Binding-site contacts:
Ligand atom O2 contacts residue ADP1 of chain 1.ZB at 2.8 Å (h-bond).
Ligand atom C5 contacts residue PHE187 of chain 1.T at 4.2 Å (hydrophobic).
Ligand atom C2 contacts residue ADP1 of chain 1.ZB at 2.4 Å.
Ligand atom C3 contacts residue SER126 of chain 1.T at 3.2 Å.
Ligand atom C6 contacts residue ADP1 of chain 1.ZB at 4.4 Å.
Ligand atom C5 contacts residue THR128 of chain 1.T at 3.9 Å.
Ligand atom C2 contacts residue MET228 of chain 1.T at 3.7 Å (hydrophobic).
Ligand atom O2 contacts residue MET228 of chain 1.T at 3.6 Å (h-bond).
Ligand atom O3 contacts residue LYS225 of chain 1.T at 2.8 Å (salt-bridge).
Ligand atom O4 contacts residue SER126 of chain 1.T at 3.1 Å (h-bond).
Ligand atom C2 contacts residue LYS225 of chain 1.T at 4.1 Å.
Ligand atom C2 contacts residue NAP1 of chain 1.YB at 4.3 Å.
Ligand atom O6 contacts residue NAP1 of chain 1.YB at 3.6 Å.
Ligand atom O2 contacts residue LYS225 of chain 1.T at 3.5 Å (salt-bridge).
Ligand atom C3 contacts residue MET228 of chain 1.T at 4.2 Å (hydrophobic).
Ligand atom C1 contacts residue THR128 of chain 1.T at 4.2 Å.
Ligand atom O2 contacts residue NAP1 of chain 1.YB at 3.1 Å (h-bond).
Ligand atom C4 contacts residue LYS225 of chain 1.T at 4.4 Å.
Ligand atom O4 contacts residue NAP1 of chain 1.YB at 3.4 Å (h-bond).
Ligand atom O5 contacts residue THR128 of chain 1.T at 4.4 Å.
Ligand atom C6 contacts residue PHE187 of chain 1.T at 3.6 Å (hydrophobic).
Ligand atom O6 contacts residue ALA165 of chain 1.T at 3.9 Å.
Ligand atom O3 contacts residue MET228 of chain 1.T at 3.8 Å.
Ligand atom C4 contacts residue NAP1 of chain 1.YB at 3.6 Å.
Ligand atom C4 contacts residue SER126 of chain 1.T at 3.7 Å.
Ligand atom C5 contacts residue ADP1 of chain 1.ZB at 3.6 Å.
Ligand atom C3 contacts residue LYS225 of chain 1.T at 3.9 Å.
Ligand atom C3 contacts residue ADP1 of chain 1.ZB at 3.8 Å.
Ligand atom O4 contacts residue PHE187 of chain 1.T at 3.5 Å.
Ligand atom O5 contacts residue NAP1 of chain 1.YB at 4.0 Å.
Ligand atom O3 contacts residue SER126 of chain 1.T at 3.0 Å (h-bond).
Ligand atom C4 contacts residue ADP1 of chain 1.ZB at 4.2 Å.
Ligand atom C6 contacts residue SER163 of chain 1.T at 3.1 Å.
Ligand atom O6 contacts residue ADP1 of chain 1.ZB at 3.5 Å (h-bond).
Ligand atom C6 contacts residue NAP1 of chain 1.YB at 3.1 Å.
Ligand atom C5 contacts residue NAP1 of chain 1.YB at 3.8 Å.
Ligand atom O6 contacts residue SER163 of chain 1.T at 2.9 Å (h-bond).
Ligand atom O6 contacts residue PHE187 of chain 1.T at 4.4 Å.
Ligand atom O5 contacts residue ADP1 of chain 1.ZB at 2.3 Å (h-bond).
Ligand atom C1 contacts residue ADP1 of chain 1.ZB at 1.4 Å.

This protein binds this small molecule.
Small molecule (SMILES): OC[C@H]1O[C@@H](O)[C@@H](O)[C@@H](O)[C@@H]1O

Sequence of chain 1.T:
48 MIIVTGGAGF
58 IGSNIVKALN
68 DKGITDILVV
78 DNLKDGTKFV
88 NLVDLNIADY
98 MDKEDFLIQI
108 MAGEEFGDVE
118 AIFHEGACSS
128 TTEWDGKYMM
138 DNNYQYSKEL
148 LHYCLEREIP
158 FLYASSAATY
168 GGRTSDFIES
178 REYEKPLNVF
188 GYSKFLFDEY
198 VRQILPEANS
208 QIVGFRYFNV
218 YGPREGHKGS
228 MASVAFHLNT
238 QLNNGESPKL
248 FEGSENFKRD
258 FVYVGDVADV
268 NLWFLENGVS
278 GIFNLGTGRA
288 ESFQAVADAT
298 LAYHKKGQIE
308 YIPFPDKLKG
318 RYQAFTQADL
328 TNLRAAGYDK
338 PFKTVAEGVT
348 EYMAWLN